A small-molecule ligand and the protein it binds are described below.
Small molecule (SMILES): CC(=O)N[C@@H]1[C@@H](O)[C@H](O)[C@@H](CO)O[C@H]1O

Binding-site contacts:
Ligand atom C3 contacts residue ASN61 of chain 1.A at 3.8 Å.
Ligand atom C4 contacts residue ASN61 of chain 1.A at 4.2 Å.
Ligand atom O7 contacts residue ASN61 of chain 1.A at 3.4 Å (h-bond).
Ligand atom C8 contacts residue ASN61 of chain 1.A at 4.2 Å.
Ligand atom C1 contacts residue TYR28 of chain 1.A at 3.5 Å (hydrophobic).
Ligand atom C2 contacts residue ASN61 of chain 1.A at 2.4 Å.
Ligand atom C2 contacts residue TYR28 of chain 1.A at 4.1 Å (hydrophobic).
Ligand atom C5 contacts residue TYR28 of chain 1.A at 3.8 Å (hydrophobic).
Ligand atom C7 contacts residue ASN61 of chain 1.A at 3.4 Å.
Ligand atom C5 contacts residue ASN61 of chain 1.A at 3.6 Å.
Ligand atom O5 contacts residue ASN61 of chain 1.A at 2.3 Å (h-bond).
Ligand atom C3 contacts residue TYR28 of chain 1.A at 4.2 Å (hydrophobic).
Ligand atom C8 contacts residue ASN30 of chain 1.A at 4.2 Å.
Ligand atom N2 contacts residue TYR28 of chain 1.A at 4.0 Å.
Ligand atom O5 contacts residue TYR28 of chain 1.A at 3.9 Å.
Ligand atom N2 contacts residue ASN61 of chain 1.A at 2.9 Å (h-bond).
Ligand atom C1 contacts residue ASN61 of chain 1.A at 1.4 Å.

Sequence of chain 1.A:
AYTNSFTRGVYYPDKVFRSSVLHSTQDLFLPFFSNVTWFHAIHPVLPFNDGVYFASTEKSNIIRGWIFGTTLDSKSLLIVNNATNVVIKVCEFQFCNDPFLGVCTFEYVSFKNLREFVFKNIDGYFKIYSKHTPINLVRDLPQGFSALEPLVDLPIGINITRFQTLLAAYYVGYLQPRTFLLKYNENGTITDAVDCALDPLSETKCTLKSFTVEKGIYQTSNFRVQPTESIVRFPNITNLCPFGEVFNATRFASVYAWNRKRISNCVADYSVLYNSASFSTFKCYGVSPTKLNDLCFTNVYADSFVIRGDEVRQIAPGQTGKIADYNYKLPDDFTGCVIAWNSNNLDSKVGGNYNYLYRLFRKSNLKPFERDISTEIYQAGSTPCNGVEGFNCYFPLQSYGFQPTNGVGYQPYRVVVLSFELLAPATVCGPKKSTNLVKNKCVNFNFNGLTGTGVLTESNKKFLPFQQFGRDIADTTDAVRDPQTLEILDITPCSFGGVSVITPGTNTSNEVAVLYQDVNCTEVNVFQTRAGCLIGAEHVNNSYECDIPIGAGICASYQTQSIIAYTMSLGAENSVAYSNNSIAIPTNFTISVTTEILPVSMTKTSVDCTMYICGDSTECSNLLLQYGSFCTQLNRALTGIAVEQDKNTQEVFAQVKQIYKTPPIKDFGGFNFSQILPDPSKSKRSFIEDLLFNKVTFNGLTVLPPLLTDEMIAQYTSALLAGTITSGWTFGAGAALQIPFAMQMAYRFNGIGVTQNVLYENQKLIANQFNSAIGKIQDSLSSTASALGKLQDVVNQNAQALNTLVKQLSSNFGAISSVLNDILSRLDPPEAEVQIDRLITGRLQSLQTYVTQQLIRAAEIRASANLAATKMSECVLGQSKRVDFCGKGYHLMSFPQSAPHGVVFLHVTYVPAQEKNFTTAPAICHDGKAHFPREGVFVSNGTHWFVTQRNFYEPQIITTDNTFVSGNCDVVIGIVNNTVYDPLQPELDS